Binding-site contacts:
Ligand atom C31 contacts residue TYR20 of chain 1.B at 3.8 Å (hydrophobic).
Ligand atom C15 contacts residue ALA381 of chain 1.A at 3.5 Å (hydrophobic).
Ligand atom C29 contacts residue PHE195 of chain 1.A at 3.7 Å (hydrophobic).
Ligand atom C27 contacts residue PHE195 of chain 1.A at 3.7 Å (hydrophobic).
Ligand atom C33 contacts residue ARG313 of chain 1.A at 3.6 Å.
Ligand atom C28 contacts residue PHE195 of chain 1.A at 3.6 Å (hydrophobic).
Ligand atom C30 contacts residue ASP221 of chain 1.A at 3.4 Å.
Ligand atom N34 contacts residue ASP18 of chain 1.B at 3.3 Å (salt-bridge).
Ligand atom N25 contacts residue ALA246 of chain 1.A at 3.4 Å.
Ligand atom F23 contacts residue SER243 of chain 1.A at 3.5 Å.
Ligand atom C37 contacts residue THR306 of chain 1.A at 3.7 Å.
Ligand atom C24 contacts residue PHE195 of chain 1.A at 3.7 Å (hydrophobic).
Ligand atom C29 contacts residue TYR20 of chain 1.B at 3.5 Å (hydrophobic).
Ligand atom C38 contacts residue THR306 of chain 1.A at 3.8 Å.
Ligand atom C18 contacts residue VAL244 of chain 1.A at 3.4 Å (hydrophobic).
Ligand atom N32 contacts residue PHE195 of chain 1.A at 3.6 Å.
Ligand atom O26 contacts residue ILE353 of chain 1.A at 3.8 Å.
Ligand atom N34 contacts residue PHE195 of chain 1.A at 3.4 Å (h-bond).
Ligand atom F23 contacts residue VAL244 of chain 1.A at 3.3 Å.
Ligand atom C30 contacts residue PHE195 of chain 1.A at 3.8 Å (hydrophobic).
Ligand atom O26 contacts residue SER277 of chain 1.A at 2.9 Å (h-bond).
Ligand atom F23 contacts residue ASP221 of chain 1.A at 3.7 Å.
Ligand atom C27 contacts residue ARG313 of chain 1.A at 3.6 Å.
Ligand atom C30 contacts residue TYR20 of chain 1.B at 3.5 Å (hydrophobic).
Ligand atom C20 contacts residue ILE353 of chain 1.A at 3.6 Å (hydrophobic).
Ligand atom C28 contacts residue TYR20 of chain 1.B at 3.5 Å (hydrophobic).
Ligand atom C31 contacts residue PHE195 of chain 1.A at 3.8 Å (hydrophobic).
Ligand atom F23 contacts residue HIS193 of chain 1.A at 2.9 Å.
Ligand atom C19 contacts residue VAL244 of chain 1.A at 3.7 Å (hydrophobic).
Ligand atom C15 contacts residue ILE380 of chain 1.A at 3.7 Å (hydrophobic).
Ligand atom C27 contacts residue TYR20 of chain 1.B at 3.8 Å (hydrophobic).
Ligand atom C29 contacts residue ASP221 of chain 1.A at 3.3 Å.
Ligand atom C24 contacts residue SER277 of chain 1.A at 3.4 Å.
Ligand atom O26 contacts residue PHE195 of chain 1.A at 3.5 Å.
Ligand atom C17 contacts residue VAL244 of chain 1.A at 3.8 Å (hydrophobic).
Ligand atom C33 contacts residue PHE195 of chain 1.A at 3.6 Å (hydrophobic).
Ligand atom C14 contacts residue ALA381 of chain 1.A at 3.7 Å (hydrophobic).
Ligand atom C17 contacts residue HIS193 of chain 1.A at 3.7 Å.
Ligand atom N34 contacts residue ARG198 of chain 1.A at 3.3 Å (salt-bridge).
Ligand atom C18 contacts residue HIS193 of chain 1.A at 3.5 Å.

Sequence of chain 1.B:
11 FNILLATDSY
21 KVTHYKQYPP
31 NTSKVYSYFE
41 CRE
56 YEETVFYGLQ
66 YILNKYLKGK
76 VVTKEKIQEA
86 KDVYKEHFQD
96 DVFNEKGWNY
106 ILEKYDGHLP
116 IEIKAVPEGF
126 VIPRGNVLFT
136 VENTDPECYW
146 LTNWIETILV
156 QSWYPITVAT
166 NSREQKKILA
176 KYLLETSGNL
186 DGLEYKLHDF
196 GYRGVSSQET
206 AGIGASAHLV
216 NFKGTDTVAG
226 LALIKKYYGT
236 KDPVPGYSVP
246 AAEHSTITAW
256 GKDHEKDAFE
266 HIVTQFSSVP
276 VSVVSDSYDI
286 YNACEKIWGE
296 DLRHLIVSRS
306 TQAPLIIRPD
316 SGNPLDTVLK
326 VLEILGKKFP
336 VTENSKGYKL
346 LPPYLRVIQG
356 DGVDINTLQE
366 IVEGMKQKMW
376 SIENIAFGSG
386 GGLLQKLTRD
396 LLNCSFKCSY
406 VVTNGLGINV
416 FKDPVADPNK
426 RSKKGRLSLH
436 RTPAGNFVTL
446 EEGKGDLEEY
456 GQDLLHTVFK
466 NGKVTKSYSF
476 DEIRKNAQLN

Sequence of chain 1.A:
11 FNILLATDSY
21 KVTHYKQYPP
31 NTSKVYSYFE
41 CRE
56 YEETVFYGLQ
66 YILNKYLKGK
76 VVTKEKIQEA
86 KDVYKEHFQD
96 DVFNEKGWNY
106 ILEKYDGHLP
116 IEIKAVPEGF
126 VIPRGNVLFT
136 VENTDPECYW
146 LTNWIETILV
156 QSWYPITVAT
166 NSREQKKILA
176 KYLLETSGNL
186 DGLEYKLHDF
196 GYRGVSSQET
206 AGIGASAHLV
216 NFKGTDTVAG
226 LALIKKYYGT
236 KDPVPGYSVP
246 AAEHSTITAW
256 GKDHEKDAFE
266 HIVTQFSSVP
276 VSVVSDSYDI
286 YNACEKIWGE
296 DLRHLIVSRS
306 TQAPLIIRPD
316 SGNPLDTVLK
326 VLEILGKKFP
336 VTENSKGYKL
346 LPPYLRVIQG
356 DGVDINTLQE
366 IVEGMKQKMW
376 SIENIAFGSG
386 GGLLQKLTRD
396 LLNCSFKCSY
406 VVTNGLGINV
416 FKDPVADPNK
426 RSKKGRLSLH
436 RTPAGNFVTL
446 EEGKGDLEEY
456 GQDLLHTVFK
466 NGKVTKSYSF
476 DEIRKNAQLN

A small-molecule ligand and the protein it binds are described below.
Small molecule (SMILES): CCNc1nc(-c2ccc(NC(=O)NCc3ccc(N)nc3)c(F)c2)ccc1C(=O)NCCN1CCCCC1